Sequence of chain 12.C:
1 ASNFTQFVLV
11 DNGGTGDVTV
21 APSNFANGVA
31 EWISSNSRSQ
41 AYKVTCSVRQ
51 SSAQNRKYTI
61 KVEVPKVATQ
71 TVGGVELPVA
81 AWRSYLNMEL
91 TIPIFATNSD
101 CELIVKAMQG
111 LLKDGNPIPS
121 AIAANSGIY

Binding-site contacts:
Ligand atom P contacts residue TYR85 of chain 12.C at 3.5 Å.
Ligand atom O4' contacts residue LYS61 of chain 12.C at 3.1 Å (salt-bridge).
Ligand atom O3' contacts residue TYR85 of chain 12.C at 3.6 Å.
Ligand atom P contacts residue ARG49 of chain 11.D at 2.9 Å.
Ligand atom C4' contacts residue TYR85 of chain 12.C at 3.3 Å (hydrophobic).
Ligand atom N1 contacts residue THR59 of chain 12.C at 3.6 Å.
Ligand atom OP1 contacts residue ASN55 of chain 11.D at 3.3 Å (h-bond).
Ligand atom C6 contacts residue THR45 of chain 12.C at 3.5 Å.
Ligand atom C5 contacts residue THR45 of chain 12.C at 3.3 Å.
Ligand atom O2' contacts residue GLU63 of chain 12.C at 3.0 Å (salt-bridge).
Ligand atom N1 contacts residue TYR85 of chain 12.C at 3.6 Å.
Ligand atom OP2 contacts residue TYR85 of chain 12.C at 2.5 Å (h-bond).
Ligand atom C2 contacts residue SER47 of chain 12.C at 3.0 Å.
Ligand atom OP2 contacts residue ARG49 of chain 11.D at 2.4 Å (salt-bridge).
Ligand atom OP1 contacts residue SER51 of chain 11.D at 2.7 Å (h-bond).
Ligand atom C5' contacts residue TYR85 of chain 12.C at 3.1 Å (hydrophobic).
Ligand atom C5' contacts residue SER51 of chain 11.D at 3.5 Å.
Ligand atom OP2 contacts residue LYS57 of chain 11.D at 3.4 Å.
Ligand atom OP1 contacts residue SER52 of chain 11.D at 3.0 Å.
Ligand atom C4 contacts residue TYR85 of chain 12.C at 3.5 Å (hydrophobic).
Ligand atom N7 contacts residue THR45 of chain 12.C at 2.6 Å (h-bond).
Ligand atom C6 contacts residue TYR85 of chain 12.C at 3.5 Å (hydrophobic).
Ligand atom O2' contacts residue TYR85 of chain 12.C at 3.5 Å.
Ligand atom N6 contacts residue THR45 of chain 12.C at 2.9 Å (h-bond).
Ligand atom O2 contacts residue ASN87 of chain 12.C at 3.2 Å (h-bond).
Ligand atom C2' contacts residue TYR85 of chain 12.C at 3.4 Å (hydrophobic).
Ligand atom C2' contacts residue GLU63 of chain 12.C at 3.5 Å.
Ligand atom OP1 contacts residue SER51 of chain 11.D at 3.3 Å.
Ligand atom O3' contacts residue SER51 of chain 11.D at 3.5 Å (h-bond).
Ligand atom OP2 contacts residue LYS57 of chain 11.D at 2.7 Å (salt-bridge).
Ligand atom OP2 contacts residue LYS43 of chain 12.C at 3.2 Å (salt-bridge).
Ligand atom N6 contacts residue CYS46 of chain 12.C at 3.4 Å (h-bond).
Ligand atom C5 contacts residue TYR85 of chain 12.C at 3.5 Å (hydrophobic).
Ligand atom N6 contacts residue THR59 of chain 12.C at 2.9 Å (h-bond).
Ligand atom OP2 contacts residue SER51 of chain 11.D at 3.2 Å (h-bond).
Ligand atom P contacts residue SER51 of chain 11.D at 3.4 Å.
Ligand atom OP1 contacts residue ARG49 of chain 11.D at 2.5 Å (salt-bridge).
Ligand atom OP2 contacts residue ASN55 of chain 11.D at 3.2 Å (h-bond).
Ligand atom C3' contacts residue TYR85 of chain 12.C at 3.3 Å (hydrophobic).
Ligand atom N1 contacts residue SER47 of chain 12.C at 2.7 Å (h-bond).

Sequence of chain 11.D:
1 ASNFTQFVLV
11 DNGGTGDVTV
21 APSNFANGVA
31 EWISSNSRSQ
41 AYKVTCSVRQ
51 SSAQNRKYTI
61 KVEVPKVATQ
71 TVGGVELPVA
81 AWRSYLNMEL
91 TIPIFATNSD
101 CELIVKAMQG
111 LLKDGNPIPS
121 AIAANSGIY

A small-molecule ligand and the protein it binds are described below.
Small molecule (SMILES): Nc1ccn([C@@H]2O[C@H](CO[P](=O)(O)O[C@H]3[C@@H](O)[C@H](n4ccc(N)nc4=O)O[C@@H]3CO[P](=O)(O)O[C@H]3[C@@H](O)[C@H](n4cnc5c(N)ncnc54)O[C@@H]3CO[P](=O)(O)O[C@H]3[C@@H](O)[C@H](n4ccc(N)nc4=O)O[C@@H]3CO[P](=O)(O)O[C@H]3[C@@H](O)[C@H](n4ccc(=O)[nH]c4=O)O[C@@H]3CO[P](=O)(O)O[C@H]3[C@@H](O)[C@H](n4cnc5c(N)ncnc54)O[C@@H]3CO[P](=O)(O)O[C@H]3[C@@H](O)[C@H](n4cnc5c(=O)nc(N)[nH]c54)O[C@@H]3CO[P](=O)(O)O[C@H]3[C@@H](O)[C@H](n4cnc5c(=O)nc(N)[nH]c54)O[C@@H]3CO)[C@@H](O)[C@H]2O)c(=O)n1